Sequence of chain 6.A:
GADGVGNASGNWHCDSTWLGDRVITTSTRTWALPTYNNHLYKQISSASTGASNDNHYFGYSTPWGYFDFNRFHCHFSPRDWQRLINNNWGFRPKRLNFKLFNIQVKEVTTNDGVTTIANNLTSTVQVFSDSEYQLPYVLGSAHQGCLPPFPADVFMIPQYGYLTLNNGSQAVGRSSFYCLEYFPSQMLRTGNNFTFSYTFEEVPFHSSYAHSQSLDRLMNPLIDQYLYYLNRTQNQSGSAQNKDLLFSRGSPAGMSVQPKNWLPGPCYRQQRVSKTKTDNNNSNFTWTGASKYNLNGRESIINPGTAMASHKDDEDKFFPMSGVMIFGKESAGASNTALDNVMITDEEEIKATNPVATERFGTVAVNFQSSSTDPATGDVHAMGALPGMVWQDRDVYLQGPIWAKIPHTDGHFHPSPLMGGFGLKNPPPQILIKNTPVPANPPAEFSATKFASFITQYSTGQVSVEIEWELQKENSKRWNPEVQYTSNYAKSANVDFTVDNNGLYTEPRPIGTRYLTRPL

The small molecule below binds the protein below.
Small molecule (SMILES): Nc1ncnc2[nH]cnc12

Binding-site contacts:
Ligand atom N6 contacts residue GLY639 of chain 6.A at 3.5 Å (h-bond).
Ligand atom N6 contacts residue PRO633 of chain 6.A at 4.4 Å.
Ligand atom N3 contacts residue GLY639 of chain 6.A at 4.2 Å.
Ligand atom N6 contacts residue PHE638 of chain 6.A at 3.7 Å.
Ligand atom C5 contacts residue SER632 of chain 6.A at 3.9 Å.
Ligand atom C8 contacts residue HIS630 of chain 6.A at 3.3 Å.
Ligand atom N9 contacts residue HIS630 of chain 6.A at 4.4 Å.
Ligand atom C2 contacts residue ILE622 of chain 6.A at 4.3 Å (hydrophobic).
Ligand atom C5 contacts residue PRO420 of chain 6.A at 4.5 Å (hydrophobic).
Ligand atom N1 contacts residue PRO631 of chain 6.A at 4.2 Å.
Ligand atom N9 contacts residue PRO631 of chain 6.A at 3.8 Å.
Ligand atom C5 contacts residue PRO631 of chain 6.A at 4.4 Å (hydrophobic).
Ligand atom C6 contacts residue PRO631 of chain 6.A at 4.3 Å (hydrophobic).
Ligand atom N6 contacts residue SER632 of chain 6.A at 3.6 Å.
Ligand atom C2 contacts residue GLY639 of chain 6.A at 2.9 Å.
Ligand atom N7 contacts residue ASP609 of chain 6.A at 4.0 Å.
Ligand atom N1 contacts residue GLY639 of chain 6.A at 3.0 Å (h-bond).
Ligand atom N1 contacts residue PHE638 of chain 6.A at 4.1 Å.
Ligand atom C6 contacts residue SER632 of chain 6.A at 4.0 Å.
Ligand atom C4 contacts residue PRO631 of chain 6.A at 4.2 Å (hydrophobic).
Ligand atom N3 contacts residue PRO631 of chain 6.A at 4.1 Å.
Ligand atom N6 contacts residue GLY637 of chain 6.A at 3.4 Å (h-bond).
Ligand atom N7 contacts residue SER632 of chain 6.A at 3.7 Å.
Ligand atom C2 contacts residue PRO631 of chain 6.A at 4.2 Å (hydrophobic).
Ligand atom C6 contacts residue GLY639 of chain 6.A at 3.7 Å.
Ligand atom N7 contacts residue HIS630 of chain 6.A at 3.7 Å.